Sequence of chain 1.I:
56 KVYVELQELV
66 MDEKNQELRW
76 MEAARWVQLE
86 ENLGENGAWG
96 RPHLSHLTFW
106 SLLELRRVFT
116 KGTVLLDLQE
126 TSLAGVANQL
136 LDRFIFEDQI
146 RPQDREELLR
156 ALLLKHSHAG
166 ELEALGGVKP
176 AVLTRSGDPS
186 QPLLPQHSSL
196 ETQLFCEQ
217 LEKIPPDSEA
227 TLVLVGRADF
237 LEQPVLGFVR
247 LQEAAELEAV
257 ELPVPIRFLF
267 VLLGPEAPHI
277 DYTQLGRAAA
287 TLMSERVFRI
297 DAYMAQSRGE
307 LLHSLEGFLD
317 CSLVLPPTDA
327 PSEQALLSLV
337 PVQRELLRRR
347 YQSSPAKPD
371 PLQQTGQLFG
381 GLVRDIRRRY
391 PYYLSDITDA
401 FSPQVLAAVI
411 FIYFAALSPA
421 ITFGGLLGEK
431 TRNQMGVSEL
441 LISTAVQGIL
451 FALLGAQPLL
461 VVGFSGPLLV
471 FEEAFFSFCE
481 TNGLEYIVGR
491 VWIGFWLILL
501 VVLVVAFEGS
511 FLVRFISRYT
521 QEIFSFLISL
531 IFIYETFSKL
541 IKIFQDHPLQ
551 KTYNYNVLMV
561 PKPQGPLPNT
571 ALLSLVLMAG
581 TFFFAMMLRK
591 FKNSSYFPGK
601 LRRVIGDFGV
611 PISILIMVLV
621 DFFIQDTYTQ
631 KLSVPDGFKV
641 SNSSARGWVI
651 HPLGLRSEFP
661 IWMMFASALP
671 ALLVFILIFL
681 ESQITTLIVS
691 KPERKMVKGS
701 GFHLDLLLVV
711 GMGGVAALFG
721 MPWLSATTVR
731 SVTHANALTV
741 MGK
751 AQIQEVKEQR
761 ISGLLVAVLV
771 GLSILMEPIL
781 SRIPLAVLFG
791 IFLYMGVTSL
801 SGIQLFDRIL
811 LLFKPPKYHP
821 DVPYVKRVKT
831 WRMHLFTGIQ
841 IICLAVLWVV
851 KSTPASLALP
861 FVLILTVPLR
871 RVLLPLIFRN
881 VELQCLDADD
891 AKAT

Binding-site contacts:
Ligand atom C5 contacts residue ASN642 of chain 1.I at 3.7 Å.
Ligand atom C7 contacts residue ASN433 of chain 1.I at 3.3 Å.
Ligand atom C8 contacts residue ASN433 of chain 1.I at 3.4 Å.
Ligand atom N2 contacts residue ASN433 of chain 1.I at 4.4 Å.
Ligand atom O7 contacts residue ASN642 of chain 1.I at 4.4 Å.
Ligand atom O7 contacts residue ASN433 of chain 1.I at 2.9 Å (h-bond).
Ligand atom N2 contacts residue ASN642 of chain 1.I at 2.9 Å (h-bond).
Ligand atom C1 contacts residue ASN642 of chain 1.I at 1.4 Å.
Ligand atom O5 contacts residue ARG432 of chain 1.I at 4.2 Å.
Ligand atom O7 contacts residue ARG432 of chain 1.I at 3.8 Å.
Ligand atom C4 contacts residue ASN642 of chain 1.I at 4.2 Å.
Ligand atom O5 contacts residue ASN642 of chain 1.I at 2.4 Å (h-bond).
Ligand atom C7 contacts residue ARG432 of chain 1.I at 4.2 Å.
Ligand atom C3 contacts residue ASN642 of chain 1.I at 3.8 Å.
Ligand atom C2 contacts residue ASN642 of chain 1.I at 2.5 Å.
Ligand atom C1 contacts residue ARG432 of chain 1.I at 3.9 Å.
Ligand atom C7 contacts residue ASN642 of chain 1.I at 3.9 Å.
Ligand atom C2 contacts residue ARG432 of chain 1.I at 3.7 Å.
Ligand atom N2 contacts residue ARG432 of chain 1.I at 4.1 Å.

This protein binds this small molecule.
Small molecule (SMILES): CC(=O)N[C@@H]1[C@@H](O)[C@H](O)[C@@H](CO)O[C@H]1O